A small-molecule ligand and the protein it binds are described below.
Small molecule (SMILES): CC(=O)N[C@H]1[C@H](O[C@H]2[C@H](O)[C@@H](NC(C)=O)CO[C@@H]2CO)O[C@H](CO)[C@@H](O[C@@H]2O[C@H](CO[C@H]3O[C@H](CO)[C@@H](O)[C@H](O)[C@@H]3O)[C@@H](O)[C@H](O)[C@@H]2O)[C@@H]1O

Binding-site contacts:
Ligand atom C1 contacts residue ASN62 of chain 2.B at 1.4 Å.
Ligand atom O6 contacts residue ALA6 of chain 2.B at 4.0 Å.
Ligand atom C8 contacts residue THR65 of chain 2.B at 3.6 Å.
Ligand atom C7 contacts residue GLU129 of chain 2.A at 3.9 Å.
Ligand atom C4 contacts residue GOL1 of chain 2.M at 4.1 Å.
Ligand atom C2 contacts residue GOL1 of chain 2.M at 3.7 Å.
Ligand atom O3 contacts residue GLU129 of chain 2.A at 4.1 Å.
Ligand atom C5 contacts residue GLN7 of chain 2.B at 3.8 Å.
Ligand atom C5 contacts residue ASN62 of chain 2.B at 3.6 Å.
Ligand atom C8 contacts residue TRP30 of chain 1.B at 4.1 Å (hydrophobic).
Ligand atom O4 contacts residue GOL1 of chain 2.M at 4.2 Å.
Ligand atom O4 contacts residue GLU129 of chain 2.A at 4.2 Å.
Ligand atom C6 contacts residue GLN7 of chain 2.B at 3.5 Å.
Ligand atom C8 contacts residue ALA131 of chain 2.A at 4.0 Å (hydrophobic).
Ligand atom N2 contacts residue GOL1 of chain 2.M at 3.0 Å (h-bond).
Ligand atom O7 contacts residue LEU43 of chain 2.A at 4.0 Å.
Ligand atom O7 contacts residue ASN62 of chain 2.B at 3.9 Å.
Ligand atom O7 contacts residue ALA131 of chain 2.A at 4.1 Å.
Ligand atom O6 contacts residue GLU129 of chain 2.A at 3.5 Å.
Ligand atom C8 contacts residue GOL1 of chain 2.M at 3.9 Å.
Ligand atom C1 contacts residue GLN7 of chain 2.B at 3.7 Å.
Ligand atom O6 contacts residue GLN7 of chain 2.B at 2.5 Å (h-bond).
Ligand atom N2 contacts residue ASN62 of chain 2.B at 2.9 Å (h-bond).
Ligand atom C5 contacts residue GOL1 of chain 2.M at 4.1 Å.
Ligand atom C3 contacts residue GOL1 of chain 2.M at 3.3 Å.
Ligand atom C2 contacts residue ASN62 of chain 2.B at 2.5 Å.
Ligand atom C3 contacts residue ASN62 of chain 2.B at 3.8 Å.
Ligand atom C8 contacts residue VAL153 of chain 2.A at 3.9 Å (hydrophobic).
Ligand atom C7 contacts residue ASN62 of chain 2.B at 3.6 Å.
Ligand atom O5 contacts residue ASN62 of chain 2.B at 2.3 Å (h-bond).
Ligand atom C8 contacts residue GLY130 of chain 2.A at 4.1 Å.
Ligand atom C6 contacts residue ALA6 of chain 2.B at 4.0 Å (hydrophobic).
Ligand atom C8 contacts residue GLU129 of chain 2.A at 3.5 Å.
Ligand atom O3 contacts residue GOL1 of chain 2.M at 4.1 Å.
Ligand atom C8 contacts residue PRO8 of chain 2.B at 3.7 Å (hydrophobic).
Ligand atom C1 contacts residue GOL1 of chain 2.M at 3.5 Å.
Ligand atom C5 contacts residue GLU129 of chain 2.A at 4.2 Å.
Ligand atom O5 contacts residue GLN7 of chain 2.B at 2.9 Å (h-bond).
Ligand atom O6 contacts residue PRO8 of chain 2.B at 3.7 Å.
Ligand atom C7 contacts residue GOL1 of chain 2.M at 3.9 Å.

Sequence of chain 2.A:
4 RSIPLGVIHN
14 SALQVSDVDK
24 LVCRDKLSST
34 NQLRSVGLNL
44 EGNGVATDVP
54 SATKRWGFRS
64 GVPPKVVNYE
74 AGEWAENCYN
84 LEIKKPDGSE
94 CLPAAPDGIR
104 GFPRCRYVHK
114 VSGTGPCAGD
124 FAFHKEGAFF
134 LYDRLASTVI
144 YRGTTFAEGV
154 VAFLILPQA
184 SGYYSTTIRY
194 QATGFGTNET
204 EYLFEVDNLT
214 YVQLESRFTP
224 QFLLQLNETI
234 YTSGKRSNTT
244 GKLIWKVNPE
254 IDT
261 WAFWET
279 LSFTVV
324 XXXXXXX

Sequence of chain 1.B:
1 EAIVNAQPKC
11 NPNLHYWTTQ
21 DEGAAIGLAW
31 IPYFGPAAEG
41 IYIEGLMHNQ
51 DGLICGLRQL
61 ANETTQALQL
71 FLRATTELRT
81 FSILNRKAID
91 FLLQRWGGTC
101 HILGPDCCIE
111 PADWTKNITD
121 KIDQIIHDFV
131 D

Sequence of chain 2.B:
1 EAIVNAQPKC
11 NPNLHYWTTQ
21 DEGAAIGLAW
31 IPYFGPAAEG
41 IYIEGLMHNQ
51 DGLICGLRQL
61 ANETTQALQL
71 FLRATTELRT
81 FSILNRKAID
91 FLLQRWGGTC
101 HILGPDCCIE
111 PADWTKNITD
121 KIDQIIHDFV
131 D